This small molecule binds to this protein.
Small molecule (SMILES): CCC(=O)N1CCC(Oc2cc3c(Nc4ccc(Cl)c(Cl)c4F)ncnc3cc2OC)CC1

Binding-site contacts:
Ligand atom CBB contacts residue MET102 of chain 1.A at 3.0 Å (hydrophobic).
Ligand atom C2 contacts residue MET102 of chain 1.A at 3.5 Å (hydrophobic).
Ligand atom CAR contacts residue LYS54 of chain 1.A at 3.6 Å.
Ligand atom CBC contacts residue MET102 of chain 1.A at 3.7 Å (hydrophobic).
Ligand atom CAV contacts residue THR99 of chain 1.A at 3.6 Å.
Ligand atom FAW contacts residue THR99 of chain 1.A at 3.3 Å.
Ligand atom CL2 contacts residue LEU97 of chain 1.A at 3.0 Å.
Ligand atom CAA contacts residue CYS106 of chain 1.A at 1.8 Å (hydrophobic).
Ligand atom CAA contacts residue ASP109 of chain 1.A at 3.1 Å.
Ligand atom N3 contacts residue LEU101 of chain 1.A at 3.7 Å.
Ligand atom CL1 contacts residue MET75 of chain 1.A at 3.3 Å.
Ligand atom CBE contacts residue LEU27 of chain 1.A at 3.7 Å (hydrophobic).
Ligand atom N1 contacts residue LEU153 of chain 1.A at 3.3 Å.
Ligand atom C6 contacts residue LEU153 of chain 1.A at 3.4 Å (hydrophobic).
Ligand atom CL1 contacts residue LEU97 of chain 1.A at 3.3 Å.
Ligand atom FAW contacts residue ALA52 of chain 1.A at 3.1 Å.
Ligand atom C5 contacts residue LEU153 of chain 1.A at 3.8 Å (hydrophobic).
Ligand atom OBD contacts residue GLY105 of chain 1.A at 3.4 Å.
Ligand atom N3 contacts residue MET102 of chain 1.A at 2.8 Å (h-bond).
Ligand atom N3 contacts residue ALA52 of chain 1.A at 3.7 Å.
Ligand atom CBE contacts residue MET102 of chain 1.A at 3.3 Å (hydrophobic).
Ligand atom N1 contacts residue ALA52 of chain 1.A at 3.7 Å.
Ligand atom CL2 contacts residue LYS54 of chain 1.A at 3.6 Å.
Ligand atom CL2 contacts residue ALA52 of chain 1.A at 3.5 Å.
Ligand atom CBE contacts residue PRO103 of chain 1.A at 3.2 Å (hydrophobic).
Ligand atom OBD contacts residue MET102 of chain 1.A at 3.7 Å.
Ligand atom CAG contacts residue LEU27 of chain 1.A at 3.7 Å (hydrophobic).
Ligand atom CAQ contacts residue GLU71 of chain 1.A at 3.8 Å.
Ligand atom CBC contacts residue LEU27 of chain 1.A at 3.6 Å (hydrophobic).
Ligand atom C2 contacts residue ALA52 of chain 1.A at 3.5 Å (hydrophobic).
Ligand atom C2 contacts residue GLN100 of chain 1.A at 3.1 Å.
Ligand atom CBE contacts residue GLY105 of chain 1.A at 3.7 Å.
Ligand atom N1 contacts residue THR99 of chain 1.A at 3.5 Å.
Ligand atom OBD contacts residue LEU27 of chain 1.A at 3.8 Å.
Ligand atom CAB contacts residue CYS106 of chain 1.A at 3.0 Å (hydrophobic).
Ligand atom C2 contacts residue LEU153 of chain 1.A at 3.6 Å (hydrophobic).
Ligand atom CAT contacts residue THR99 of chain 1.A at 3.7 Å.
Ligand atom N3 contacts residue GLN100 of chain 1.A at 3.7 Å.
Ligand atom CL2 contacts residue THR99 of chain 1.A at 3.5 Å.
Ligand atom CL1 contacts residue GLU71 of chain 1.A at 3.5 Å.

Sequence of chain 1.A:
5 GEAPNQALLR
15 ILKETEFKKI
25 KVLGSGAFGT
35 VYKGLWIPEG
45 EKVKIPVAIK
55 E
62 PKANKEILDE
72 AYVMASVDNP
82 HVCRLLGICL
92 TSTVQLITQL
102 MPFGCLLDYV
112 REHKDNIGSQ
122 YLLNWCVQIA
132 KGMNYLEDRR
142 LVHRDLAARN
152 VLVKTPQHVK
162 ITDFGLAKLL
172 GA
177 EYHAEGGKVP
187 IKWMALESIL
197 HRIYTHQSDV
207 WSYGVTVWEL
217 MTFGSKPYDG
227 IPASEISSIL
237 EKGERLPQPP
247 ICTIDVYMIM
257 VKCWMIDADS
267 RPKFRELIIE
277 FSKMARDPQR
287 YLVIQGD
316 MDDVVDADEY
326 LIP